Sequence of chain 1.R:
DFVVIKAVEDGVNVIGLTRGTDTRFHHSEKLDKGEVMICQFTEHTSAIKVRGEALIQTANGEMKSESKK

This small molecule binds to this protein.
Small molecule (SMILES): N[C@@H](Cc1c[nH]c2ccccc12)C(=O)O

Sequence of chain 1.Q:
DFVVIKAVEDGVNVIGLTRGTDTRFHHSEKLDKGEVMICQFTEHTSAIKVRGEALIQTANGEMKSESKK

Binding-site contacts:
Ligand atom O contacts residue THR27 of chain 1.Q at 3.9 Å.
Ligand atom CZ2 contacts residue ILE57 of chain 1.R at 3.7 Å (hydrophobic).
Ligand atom CA contacts residue SER55 of chain 1.Q at 3.8 Å.
Ligand atom N contacts residue GLY29 of chain 1.Q at 2.7 Å (h-bond).
Ligand atom CB contacts residue THR27 of chain 1.Q at 3.7 Å.
Ligand atom CD1 contacts residue THR51 of chain 1.R at 3.9 Å.
Ligand atom CE3 contacts residue HIS36 of chain 1.R at 4.1 Å.
Ligand atom N contacts residue SER55 of chain 1.Q at 4.1 Å.
Ligand atom NE1 contacts residue GLN49 of chain 1.R at 3.0 Å (h-bond).
Ligand atom CG contacts residue SER55 of chain 1.Q at 4.1 Å.
Ligand atom N contacts residue THR27 of chain 1.Q at 2.9 Å (h-bond).
Ligand atom CE2 contacts residue CYS48 of chain 1.R at 4.0 Å (hydrophobic).
Ligand atom CZ3 contacts residue GLY25 of chain 1.R at 3.6 Å.
Ligand atom O contacts residue SER55 of chain 1.Q at 2.6 Å (h-bond).
Ligand atom CA contacts residue THR32 of chain 1.Q at 3.0 Å.
Ligand atom CA contacts residue THR27 of chain 1.Q at 3.8 Å.
Ligand atom CD1 contacts residue SER55 of chain 1.Q at 3.8 Å.
Ligand atom N contacts residue ASP31 of chain 1.Q at 3.1 Å (salt-bridge).
Ligand atom O contacts residue GLY29 of chain 1.Q at 3.2 Å (h-bond).
Ligand atom OXT contacts residue THR51 of chain 1.R at 2.4 Å (h-bond).
Ligand atom OXT contacts residue THR54 of chain 1.R at 3.2 Å (h-bond).
Ligand atom CH2 contacts residue VAL23 of chain 1.R at 4.0 Å (hydrophobic).
Ligand atom CG contacts residue THR32 of chain 1.Q at 4.1 Å.
Ligand atom O contacts residue ARG28 of chain 1.Q at 3.3 Å.
Ligand atom N contacts residue THR32 of chain 1.Q at 2.6 Å (h-bond).
Ligand atom OXT contacts residue HIS53 of chain 1.R at 4.0 Å.
Ligand atom C contacts residue THR51 of chain 1.R at 3.4 Å.
Ligand atom CA contacts residue GLY29 of chain 1.Q at 3.5 Å.
Ligand atom NE1 contacts residue CYS48 of chain 1.R at 3.7 Å.
Ligand atom N contacts residue ARG28 of chain 1.Q at 3.9 Å.
Ligand atom CH2 contacts residue GLY25 of chain 1.R at 3.6 Å.
Ligand atom CB contacts residue SER55 of chain 1.Q at 3.5 Å.
Ligand atom CE2 contacts residue GLN49 of chain 1.R at 4.0 Å.
Ligand atom CB contacts residue THR32 of chain 1.Q at 2.9 Å.
Ligand atom CZ2 contacts residue CYS48 of chain 1.R at 3.9 Å (hydrophobic).
Ligand atom CD1 contacts residue GLN49 of chain 1.R at 3.8 Å.
Ligand atom C contacts residue SER55 of chain 1.Q at 3.3 Å.
Ligand atom O contacts residue THR51 of chain 1.R at 3.6 Å.
Ligand atom C contacts residue GLY29 of chain 1.Q at 3.6 Å.
Ligand atom CH2 contacts residue ILE24 of chain 1.R at 3.9 Å (hydrophobic).